A small-molecule ligand and the protein it binds are described below.
Small molecule (SMILES): CC(=O)N[C@@H]1[C@@H](O)[C@H](O)[C@@H](CO)O[C@H]1O

Sequence of chain 1.G:
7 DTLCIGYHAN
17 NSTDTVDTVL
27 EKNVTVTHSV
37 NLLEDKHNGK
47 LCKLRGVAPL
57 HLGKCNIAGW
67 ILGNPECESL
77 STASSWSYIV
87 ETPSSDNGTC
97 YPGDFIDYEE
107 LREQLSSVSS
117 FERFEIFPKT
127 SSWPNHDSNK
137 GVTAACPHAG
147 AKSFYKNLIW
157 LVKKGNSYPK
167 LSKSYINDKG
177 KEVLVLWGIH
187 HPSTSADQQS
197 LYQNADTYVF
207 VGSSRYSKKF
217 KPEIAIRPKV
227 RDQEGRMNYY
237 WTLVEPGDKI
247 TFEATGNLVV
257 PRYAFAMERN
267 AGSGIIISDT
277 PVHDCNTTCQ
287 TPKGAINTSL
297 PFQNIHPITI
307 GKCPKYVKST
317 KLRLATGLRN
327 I

Binding-site contacts:
Ligand atom C8 contacts residue ASN282 of chain 1.G at 4.4 Å.
Ligand atom C6 contacts residue GLY52 of chain 1.G at 4.0 Å.
Ligand atom C1 contacts residue ASN282 of chain 1.G at 1.4 Å.
Ligand atom C6 contacts residue ARG51 of chain 1.G at 4.0 Å.
Ligand atom O6 contacts residue GLY52 of chain 1.G at 4.4 Å.
Ligand atom C7 contacts residue ASN282 of chain 1.G at 3.1 Å.
Ligand atom C5 contacts residue ASN282 of chain 1.G at 3.5 Å.
Ligand atom O7 contacts residue ASN282 of chain 1.G at 2.6 Å (h-bond).
Ligand atom C2 contacts residue ASN282 of chain 1.G at 2.6 Å.
Ligand atom C3 contacts residue ASN282 of chain 1.G at 3.9 Å.
Ligand atom O5 contacts residue ASN282 of chain 1.G at 2.2 Å (h-bond).
Ligand atom N2 contacts residue ASN282 of chain 1.G at 3.2 Å (h-bond).
Ligand atom O5 contacts residue ARG51 of chain 1.G at 3.9 Å.
Ligand atom C4 contacts residue ASN282 of chain 1.G at 4.2 Å.